Sequence of chain 1.A:
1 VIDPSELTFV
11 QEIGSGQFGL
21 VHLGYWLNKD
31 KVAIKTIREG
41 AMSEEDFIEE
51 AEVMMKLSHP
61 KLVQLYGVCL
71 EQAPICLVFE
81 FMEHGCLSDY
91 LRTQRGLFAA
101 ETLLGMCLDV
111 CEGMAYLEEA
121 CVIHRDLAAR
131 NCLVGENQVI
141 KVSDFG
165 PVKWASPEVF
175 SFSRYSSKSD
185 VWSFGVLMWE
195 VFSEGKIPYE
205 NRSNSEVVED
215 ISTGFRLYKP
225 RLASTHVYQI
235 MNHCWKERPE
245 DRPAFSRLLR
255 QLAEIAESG

Binding-site contacts:
Ligand atom C27 contacts residue SER143 of chain 1.A at 3.2 Å.
Ligand atom C15 contacts residue ASP144 of chain 1.A at 3.3 Å.
Ligand atom C13 contacts residue PHE79 of chain 1.A at 3.7 Å (hydrophobic).
Ligand atom C10 contacts residue LEU133 of chain 1.A at 3.6 Å (hydrophobic).
Ligand atom N1 contacts residue ALA33 of chain 1.A at 3.2 Å.
Ligand atom C3 contacts residue PHE81 of chain 1.A at 3.8 Å (hydrophobic).
Ligand atom C17 contacts residue VAL21 of chain 1.A at 3.8 Å (hydrophobic).
Ligand atom C20 contacts residue ILE13 of chain 1.A at 3.7 Å (hydrophobic).
Ligand atom O4 contacts residue ILE13 of chain 1.A at 3.4 Å (h-bond).
Ligand atom C27 contacts residue ASP144 of chain 1.A at 2.7 Å.
Ligand atom N4 contacts residue CYS86 of chain 1.A at 3.6 Å.
Ligand atom C5 contacts residue ILE13 of chain 1.A at 3.5 Å (hydrophobic).
Ligand atom N1 contacts residue MET82 of chain 1.A at 3.4 Å (h-bond).
Ligand atom C14 contacts residue PHE79 of chain 1.A at 3.4 Å (hydrophobic).
Ligand atom C9 contacts residue ALA33 of chain 1.A at 3.3 Å (hydrophobic).
Ligand atom C8 contacts residue MET82 of chain 1.A at 3.2 Å (hydrophobic).
Ligand atom N4 contacts residue ARG130 of chain 1.A at 2.7 Å (salt-bridge).
Ligand atom C9 contacts residue LEU133 of chain 1.A at 3.7 Å (hydrophobic).
Ligand atom C28 contacts residue CYS86 of chain 1.A at 3.4 Å (hydrophobic).
Ligand atom C4 contacts residue PHE81 of chain 1.A at 3.5 Å (hydrophobic).
Ligand atom C22 contacts residue ASP144 of chain 1.A at 3.7 Å.
Ligand atom C25 contacts residue ILE13 of chain 1.A at 3.1 Å (hydrophobic).
Ligand atom C3 contacts residue GLY85 of chain 1.A at 3.4 Å.
Ligand atom C4 contacts residue ILE13 of chain 1.A at 3.8 Å (hydrophobic).
Ligand atom C8 contacts residue ALA33 of chain 1.A at 3.5 Å (hydrophobic).
Ligand atom C2 contacts residue GLY85 of chain 1.A at 3.4 Å.
Ligand atom C16 contacts residue ASP144 of chain 1.A at 3.3 Å.
Ligand atom O5 contacts residue PHE81 of chain 1.A at 3.4 Å.
Ligand atom C15 contacts residue LYS35 of chain 1.A at 3.5 Å.
Ligand atom O6 contacts residue ASP144 of chain 1.A at 3.6 Å.
Ligand atom N1 contacts residue GLU80 of chain 1.A at 3.0 Å (salt-bridge).
Ligand atom C10 contacts residue ALA33 of chain 1.A at 3.8 Å (hydrophobic).
Ligand atom C27 contacts residue ARG130 of chain 1.A at 3.7 Å.
Ligand atom C26 contacts residue VAL21 of chain 1.A at 3.8 Å (hydrophobic).
Ligand atom N3 contacts residue ILE13 of chain 1.A at 3.7 Å.
Ligand atom C9 contacts residue PHE79 of chain 1.A at 3.8 Å (hydrophobic).
Ligand atom O5 contacts residue MET82 of chain 1.A at 2.5 Å (h-bond).
Ligand atom C6 contacts residue ILE13 of chain 1.A at 3.8 Å (hydrophobic).
Ligand atom C4 contacts residue MET82 of chain 1.A at 3.5 Å (hydrophobic).
Ligand atom C28 contacts residue ARG130 of chain 1.A at 3.3 Å.

A protein and the small-molecule ligand that binds it are described below.
Small molecule (SMILES): CN[C@@H]1C[C@H]2O[C@@](C)([C@@H]1OC)n1c3ccccc3c3c4c(c5c6ccccc6n2c5c31)C(=O)NC4